This small molecule binds to this protein.
Small molecule (SMILES): CC(=O)N[C@@H]1[C@@H](O)[C@H](O)[C@@H](CO)O[C@H]1O

Binding-site contacts:
Ligand atom O6 contacts residue ASP109 of chain 1.A at 4.3 Å.
Ligand atom C7 contacts residue ASN102 of chain 1.A at 3.0 Å.
Ligand atom O7 contacts residue ASN102 of chain 1.A at 2.8 Å (h-bond).
Ligand atom C1 contacts residue ASN102 of chain 1.A at 1.4 Å.
Ligand atom C4 contacts residue ASN102 of chain 1.A at 4.2 Å.
Ligand atom N2 contacts residue ASN102 of chain 1.A at 2.9 Å (h-bond).
Ligand atom C2 contacts residue ASN102 of chain 1.A at 2.4 Å.
Ligand atom O5 contacts residue ASN102 of chain 1.A at 2.4 Å (h-bond).
Ligand atom C3 contacts residue ASN102 of chain 1.A at 3.8 Å.
Ligand atom C8 contacts residue ASN102 of chain 1.A at 4.3 Å.
Ligand atom C5 contacts residue ASN102 of chain 1.A at 3.7 Å.

Sequence of chain 1.A:
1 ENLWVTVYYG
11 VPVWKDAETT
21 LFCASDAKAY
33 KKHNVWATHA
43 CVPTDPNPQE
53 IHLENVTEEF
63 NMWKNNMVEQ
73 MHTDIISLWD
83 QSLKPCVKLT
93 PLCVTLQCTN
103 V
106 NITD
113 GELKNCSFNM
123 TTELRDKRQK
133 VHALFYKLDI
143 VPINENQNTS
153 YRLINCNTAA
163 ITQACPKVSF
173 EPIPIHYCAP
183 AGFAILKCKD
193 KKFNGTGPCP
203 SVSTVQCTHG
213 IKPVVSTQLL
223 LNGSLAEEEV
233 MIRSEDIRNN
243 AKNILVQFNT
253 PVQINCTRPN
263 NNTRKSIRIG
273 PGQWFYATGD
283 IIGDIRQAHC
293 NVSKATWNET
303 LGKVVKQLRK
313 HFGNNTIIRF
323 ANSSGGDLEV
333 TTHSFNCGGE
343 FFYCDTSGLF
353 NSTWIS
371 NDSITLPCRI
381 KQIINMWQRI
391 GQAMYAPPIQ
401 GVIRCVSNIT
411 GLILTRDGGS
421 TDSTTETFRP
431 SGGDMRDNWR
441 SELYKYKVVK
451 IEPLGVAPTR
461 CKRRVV